Sequence of chain 1.B:
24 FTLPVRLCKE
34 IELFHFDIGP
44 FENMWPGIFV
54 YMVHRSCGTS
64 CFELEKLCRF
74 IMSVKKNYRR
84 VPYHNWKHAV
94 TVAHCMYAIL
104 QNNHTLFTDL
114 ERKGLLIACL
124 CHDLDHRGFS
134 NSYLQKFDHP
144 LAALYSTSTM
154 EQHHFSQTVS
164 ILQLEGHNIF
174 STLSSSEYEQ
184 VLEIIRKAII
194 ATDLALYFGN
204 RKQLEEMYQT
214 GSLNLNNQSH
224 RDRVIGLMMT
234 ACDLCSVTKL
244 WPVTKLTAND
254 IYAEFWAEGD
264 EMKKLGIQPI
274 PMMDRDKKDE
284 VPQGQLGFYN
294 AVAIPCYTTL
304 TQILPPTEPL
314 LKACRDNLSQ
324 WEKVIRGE

This small molecule binds to this protein.
Small molecule (SMILES): O=C(c1ccc(Oc2nccnc2N2CCOCC2)cc1)c1nc2ccccc2[nH]1

Binding-site contacts:
Ligand atom C07 contacts residue LYS280 of chain 1.B at 3.8 Å.
Ligand atom C09 contacts residue MET275 of chain 1.B at 3.8 Å (hydrophobic).
Ligand atom C19 contacts residue GLN288 of chain 1.B at 3.6 Å.
Ligand atom C20 contacts residue SER239 of chain 1.B at 3.7 Å.
Ligand atom N21 contacts residue ILE254 of chain 1.B at 3.7 Å.
Ligand atom C10 contacts residue GLY287 of chain 1.B at 3.6 Å.
Ligand atom O16 contacts residue ILE254 of chain 1.B at 3.7 Å.
Ligand atom C13 contacts residue MET275 of chain 1.B at 3.6 Å (hydrophobic).
Ligand atom N04 contacts residue GLY287 of chain 1.B at 3.7 Å.
Ligand atom C02 contacts residue MET275 of chain 1.B at 3.8 Å (hydrophobic).
Ligand atom C03 contacts residue MET275 of chain 1.B at 3.7 Å (hydrophobic).
Ligand atom C05 contacts residue GLY287 of chain 1.B at 3.7 Å.
Ligand atom C25 contacts residue TYR86 of chain 1.B at 3.7 Å (hydrophobic).
Ligand atom C12 contacts residue MET275 of chain 1.B at 3.6 Å (hydrophobic).
Ligand atom C20 contacts residue ILE254 of chain 1.B at 3.7 Å (hydrophobic).
Ligand atom O16 contacts residue PHE258 of chain 1.B at 3.5 Å.
Ligand atom C20 contacts residue VAL240 of chain 1.B at 3.5 Å (hydrophobic).
Ligand atom O01 contacts residue GLY287 of chain 1.B at 3.2 Å (h-bond).
Ligand atom C13 contacts residue TYR255 of chain 1.B at 3.3 Å (hydrophobic).
Ligand atom C07 contacts residue GLU283 of chain 1.B at 3.6 Å.
Ligand atom C02 contacts residue GLY287 of chain 1.B at 3.4 Å.
Ligand atom C05 contacts residue TYR255 of chain 1.B at 3.8 Å (hydrophobic).
Ligand atom C30 contacts residue PHE291 of chain 1.B at 3.4 Å (hydrophobic).
Ligand atom C09 contacts residue PRO274 of chain 1.B at 3.7 Å (hydrophobic).
Ligand atom C03 contacts residue GLY287 of chain 1.B at 3.6 Å.
Ligand atom C05 contacts residue MET275 of chain 1.B at 3.8 Å (hydrophobic).
Ligand atom C10 contacts residue MET275 of chain 1.B at 3.8 Å (hydrophobic).
Ligand atom N11 contacts residue GLY287 of chain 1.B at 3.6 Å.
Ligand atom C29 contacts residue PHE291 of chain 1.B at 3.4 Å (hydrophobic).
Ligand atom C07 contacts residue PRO274 of chain 1.B at 3.7 Å (hydrophobic).
Ligand atom C14 contacts residue PHE258 of chain 1.B at 3.5 Å (hydrophobic).
Ligand atom C06 contacts residue VAL284 of chain 1.B at 3.7 Å (hydrophobic).
Ligand atom C14 contacts residue GLN288 of chain 1.B at 3.6 Å.
Ligand atom C15 contacts residue PHE258 of chain 1.B at 3.7 Å (hydrophobic).
Ligand atom N04 contacts residue TYR255 of chain 1.B at 3.0 Å (h-bond).
Ligand atom C22 contacts residue ILE254 of chain 1.B at 3.8 Å (hydrophobic).
Ligand atom C08 contacts residue GLU283 of chain 1.B at 3.8 Å.
Ligand atom N18 contacts residue GLN288 of chain 1.B at 3.3 Å (h-bond).
Ligand atom C08 contacts residue PRO274 of chain 1.B at 3.7 Å (hydrophobic).
Ligand atom C13 contacts residue GLN288 of chain 1.B at 3.7 Å.